Sequence of chain 1.D:
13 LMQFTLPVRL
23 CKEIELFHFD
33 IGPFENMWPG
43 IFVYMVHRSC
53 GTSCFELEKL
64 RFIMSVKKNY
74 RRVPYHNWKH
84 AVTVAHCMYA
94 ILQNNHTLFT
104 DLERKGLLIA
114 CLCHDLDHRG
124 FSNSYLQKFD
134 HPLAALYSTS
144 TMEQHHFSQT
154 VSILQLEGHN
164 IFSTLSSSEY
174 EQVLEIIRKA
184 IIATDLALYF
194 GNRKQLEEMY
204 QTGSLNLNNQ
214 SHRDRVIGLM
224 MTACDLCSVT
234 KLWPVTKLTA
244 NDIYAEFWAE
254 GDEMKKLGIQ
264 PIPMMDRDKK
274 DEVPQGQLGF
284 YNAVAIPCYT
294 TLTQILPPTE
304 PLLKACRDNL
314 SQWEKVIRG

Binding-site contacts:
Ligand atom N14 contacts residue GLN280 of chain 1.D at 3.1 Å (h-bond).
Ligand atom C24 contacts residue MET267 of chain 1.D at 3.6 Å (hydrophobic).
Ligand atom C07 contacts residue GLY279 of chain 1.D at 3.7 Å.
Ligand atom C20 contacts residue LEU229 of chain 1.D at 3.4 Å (hydrophobic).
Ligand atom C21 contacts residue PHE283 of chain 1.D at 3.4 Å (hydrophobic).
Ligand atom C13 contacts residue PHE250 of chain 1.D at 3.7 Å (hydrophobic).
Ligand atom C18 contacts residue PHE283 of chain 1.D at 3.5 Å (hydrophobic).
Ligand atom N02 contacts residue MET267 of chain 1.D at 3.3 Å.
Ligand atom C05 contacts residue GLY279 of chain 1.D at 3.4 Å.
Ligand atom N01 contacts residue GLY279 of chain 1.D at 3.6 Å (h-bond).
Ligand atom C09 contacts residue LYS272 of chain 1.D at 3.7 Å.
Ligand atom C11 contacts residue VAL276 of chain 1.D at 3.7 Å (hydrophobic).
Ligand atom C03 contacts residue MET267 of chain 1.D at 3.3 Å (hydrophobic).
Ligand atom C25 contacts residue PHE283 of chain 1.D at 3.5 Å (hydrophobic).
Ligand atom N04 contacts residue GLY279 of chain 1.D at 3.5 Å.
Ligand atom C17 contacts residue PHE283 of chain 1.D at 3.7 Å (hydrophobic).
Ligand atom N19 contacts residue ILE246 of chain 1.D at 3.5 Å.
Ligand atom N01 contacts residue MET267 of chain 1.D at 3.7 Å.
Ligand atom N02 contacts residue GLY279 of chain 1.D at 3.6 Å.
Ligand atom C09 contacts residue GLU275 of chain 1.D at 3.2 Å.
Ligand atom C10 contacts residue GLU275 of chain 1.D at 3.6 Å.
Ligand atom N15 contacts residue PHE283 of chain 1.D at 3.6 Å.
Ligand atom C25 contacts residue GLN280 of chain 1.D at 3.4 Å.
Ligand atom C25 contacts residue TYR247 of chain 1.D at 3.3 Å (hydrophobic).
Ligand atom C22 contacts residue ILE246 of chain 1.D at 3.6 Å (hydrophobic).
Ligand atom C24 contacts residue TYR247 of chain 1.D at 3.6 Å (hydrophobic).
Ligand atom C20 contacts residue PHE283 of chain 1.D at 3.6 Å (hydrophobic).
Ligand atom C10 contacts residue LYS272 of chain 1.D at 3.6 Å.
Ligand atom C03 contacts residue TYR247 of chain 1.D at 3.6 Å (hydrophobic).
Ligand atom C11 contacts residue TYR247 of chain 1.D at 3.6 Å (hydrophobic).
Ligand atom N04 contacts residue TYR247 of chain 1.D at 2.5 Å (h-bond).
Ligand atom C05 contacts residue TYR247 of chain 1.D at 3.2 Å (hydrophobic).
Ligand atom C03 contacts residue GLY279 of chain 1.D at 3.3 Å.
Ligand atom C18 contacts residue ILE246 of chain 1.D at 3.5 Å (hydrophobic).
Ligand atom C24 contacts residue PHE250 of chain 1.D at 3.7 Å (hydrophobic).
Ligand atom C08 contacts residue PRO266 of chain 1.D at 3.5 Å (hydrophobic).
Ligand atom N15 contacts residue PHE250 of chain 1.D at 3.4 Å.
Ligand atom N06 contacts residue MET267 of chain 1.D at 3.6 Å.
Ligand atom N06 contacts residue GLY279 of chain 1.D at 3.5 Å.
Ligand atom N16 contacts residue PHE283 of chain 1.D at 3.5 Å.

The small molecule below binds the protein below.
Small molecule (SMILES): Cc1ncc(C)n2nc(CCc3nc(N4CCCCC4)nn3C)nc12